A protein and the small-molecule ligand that binds it are described below.
Small molecule (SMILES): O=C([O-])C(=O)[O-]

Sequence of chain 1.E:
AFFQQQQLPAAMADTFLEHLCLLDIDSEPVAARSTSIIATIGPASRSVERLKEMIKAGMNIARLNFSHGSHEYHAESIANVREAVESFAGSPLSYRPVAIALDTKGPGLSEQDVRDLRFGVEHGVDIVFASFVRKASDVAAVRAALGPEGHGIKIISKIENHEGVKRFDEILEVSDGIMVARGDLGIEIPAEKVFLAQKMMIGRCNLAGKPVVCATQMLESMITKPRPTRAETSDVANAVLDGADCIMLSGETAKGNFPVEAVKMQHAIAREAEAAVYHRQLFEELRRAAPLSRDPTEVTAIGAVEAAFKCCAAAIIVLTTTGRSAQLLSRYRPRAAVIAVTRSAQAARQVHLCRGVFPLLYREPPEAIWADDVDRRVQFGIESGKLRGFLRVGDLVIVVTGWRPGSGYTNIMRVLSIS

Binding-site contacts:
Ligand atom O1 contacts residue THR244 of chain 1.E at 3.8 Å.
Ligand atom O1 contacts residue MET276 of chain 1.E at 4.3 Å.
Ligand atom C2 contacts residue MG1 of chain 1.CA at 2.9 Å.
Ligand atom O1 contacts residue ALA209 of chain 1.E at 4.0 Å.
Ligand atom O1 contacts residue MET207 of chain 1.E at 4.1 Å.
Ligand atom C2 contacts residue THR244 of chain 1.E at 3.6 Å.
Ligand atom C1 contacts residue LYS186 of chain 1.E at 3.5 Å.
Ligand atom O4 contacts residue GLU188 of chain 1.E at 3.1 Å (salt-bridge).
Ligand atom O2 contacts residue ASP212 of chain 1.E at 4.0 Å.
Ligand atom C1 contacts residue MG1 of chain 1.CA at 2.8 Å.
Ligand atom O4 contacts residue ASP212 of chain 1.E at 2.7 Å (salt-bridge).
Ligand atom O1 contacts residue MG1 of chain 1.CA at 4.0 Å.
Ligand atom O3 contacts residue LYS186 of chain 1.E at 2.9 Å (salt-bridge).
Ligand atom C1 contacts residue ASP212 of chain 1.E at 4.5 Å.
Ligand atom O1 contacts residue LYS186 of chain 1.E at 3.5 Å (salt-bridge).
Ligand atom O4 contacts residue ALA209 of chain 1.E at 3.8 Å.
Ligand atom C1 contacts residue THR244 of chain 1.E at 4.2 Å.
Ligand atom O2 contacts residue GLY211 of chain 1.E at 3.0 Å (h-bond).
Ligand atom O4 contacts residue GLY211 of chain 1.E at 3.5 Å.
Ligand atom C2 contacts residue ASP212 of chain 1.E at 3.8 Å.
Ligand atom C1 contacts residue GLU188 of chain 1.E at 3.6 Å.
Ligand atom C2 contacts residue GLY211 of chain 1.E at 3.7 Å.
Ligand atom O3 contacts residue MG1 of chain 1.CA at 1.9 Å.
Ligand atom O3 contacts residue ASP212 of chain 1.E at 3.8 Å.
Ligand atom O4 contacts residue MG1 of chain 1.CA at 2.3 Å.
Ligand atom O3 contacts residue ALA209 of chain 1.E at 4.1 Å.
Ligand atom C2 contacts residue ALA209 of chain 1.E at 3.5 Å (hydrophobic).
Ligand atom O3 contacts residue GLU188 of chain 1.E at 3.0 Å (salt-bridge).
Ligand atom O2 contacts residue ALA209 of chain 1.E at 3.3 Å.
Ligand atom O2 contacts residue ARG210 of chain 1.E at 3.5 Å (salt-bridge).
Ligand atom C2 contacts residue GLU188 of chain 1.E at 3.6 Å.
Ligand atom C1 contacts residue ALA209 of chain 1.E at 3.6 Å (hydrophobic).
Ligand atom O1 contacts residue ARG87 of chain 1.E at 4.0 Å.
Ligand atom O2 contacts residue THR244 of chain 1.E at 2.6 Å (h-bond).
Ligand atom O2 contacts residue MG1 of chain 1.CA at 4.1 Å.
Ligand atom C2 contacts residue ARG210 of chain 1.E at 4.4 Å.